The protein below binds the small molecule below.
Small molecule (SMILES): CC(=O)N[C@@H]1[C@@H](O)[C@H](O)[C@@H](CO)O[C@H]1O

Sequence of chain 1.B:
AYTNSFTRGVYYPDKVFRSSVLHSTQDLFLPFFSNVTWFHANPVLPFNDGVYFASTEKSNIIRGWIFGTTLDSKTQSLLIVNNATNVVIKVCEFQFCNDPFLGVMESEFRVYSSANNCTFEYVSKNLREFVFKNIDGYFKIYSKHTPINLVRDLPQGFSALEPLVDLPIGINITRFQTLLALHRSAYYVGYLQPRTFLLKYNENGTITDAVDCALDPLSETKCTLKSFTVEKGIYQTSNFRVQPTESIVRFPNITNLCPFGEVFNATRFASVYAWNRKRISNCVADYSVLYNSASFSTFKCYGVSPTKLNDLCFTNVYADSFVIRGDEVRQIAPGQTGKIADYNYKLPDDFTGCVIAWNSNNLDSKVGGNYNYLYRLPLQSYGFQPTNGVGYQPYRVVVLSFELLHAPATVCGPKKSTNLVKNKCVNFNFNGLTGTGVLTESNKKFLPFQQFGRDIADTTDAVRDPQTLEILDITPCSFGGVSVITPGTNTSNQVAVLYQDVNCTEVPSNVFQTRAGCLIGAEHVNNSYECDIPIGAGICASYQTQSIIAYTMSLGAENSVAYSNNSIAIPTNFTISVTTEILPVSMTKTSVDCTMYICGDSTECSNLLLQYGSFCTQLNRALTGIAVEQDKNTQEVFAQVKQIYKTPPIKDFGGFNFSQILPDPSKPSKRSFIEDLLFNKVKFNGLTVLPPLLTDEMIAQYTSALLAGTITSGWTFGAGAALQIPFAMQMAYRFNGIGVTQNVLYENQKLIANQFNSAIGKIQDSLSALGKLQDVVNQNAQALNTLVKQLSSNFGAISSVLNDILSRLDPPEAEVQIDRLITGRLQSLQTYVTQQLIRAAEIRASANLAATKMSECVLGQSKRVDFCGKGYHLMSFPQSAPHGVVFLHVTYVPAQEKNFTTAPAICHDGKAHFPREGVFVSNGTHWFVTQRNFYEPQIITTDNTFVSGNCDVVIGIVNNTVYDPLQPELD

Binding-site contacts:
Ligand atom C1 contacts residue ASN122 of chain 1.B at 1.4 Å.
Ligand atom C8 contacts residue THR124 of chain 1.B at 3.5 Å.
Ligand atom C5 contacts residue VAL127 of chain 1.B at 3.6 Å (hydrophobic).
Ligand atom O5 contacts residue ASN122 of chain 1.B at 2.4 Å (h-bond).
Ligand atom N2 contacts residue THR124 of chain 1.B at 3.3 Å.
Ligand atom N2 contacts residue ASN122 of chain 1.B at 2.9 Å (h-bond).
Ligand atom C7 contacts residue THR124 of chain 1.B at 3.9 Å.
Ligand atom C7 contacts residue ASN122 of chain 1.B at 4.0 Å.
Ligand atom C2 contacts residue THR124 of chain 1.B at 4.3 Å.
Ligand atom O4 contacts residue VAL171 of chain 1.B at 4.3 Å.
Ligand atom C1 contacts residue THR124 of chain 1.B at 4.0 Å.
Ligand atom C6 contacts residue VAL127 of chain 1.B at 3.8 Å (hydrophobic).
Ligand atom C3 contacts residue ASN122 of chain 1.B at 3.8 Å.
Ligand atom C2 contacts residue ASN122 of chain 1.B at 2.5 Å.
Ligand atom C5 contacts residue ASN122 of chain 1.B at 3.7 Å.
Ligand atom C4 contacts residue ASN122 of chain 1.B at 4.3 Å.
Ligand atom O6 contacts residue VAL127 of chain 1.B at 4.2 Å.
Ligand atom C1 contacts residue VAL127 of chain 1.B at 4.4 Å (hydrophobic).
Ligand atom O5 contacts residue VAL127 of chain 1.B at 3.9 Å.